Binding-site contacts:
Ligand atom C3 contacts residue ASN315 of chain 17.H at 3.8 Å.
Ligand atom C8 contacts residue ASN315 of chain 17.H at 3.5 Å.
Ligand atom C1 contacts residue ASN315 of chain 17.H at 1.4 Å.
Ligand atom C8 contacts residue ILE281 of chain 17.H at 4.5 Å (hydrophobic).
Ligand atom N2 contacts residue ASN315 of chain 17.H at 2.8 Å (h-bond).
Ligand atom O5 contacts residue THR313 of chain 17.H at 4.3 Å.
Ligand atom C6 contacts residue THR313 of chain 17.H at 4.5 Å.
Ligand atom C1 contacts residue VAL314 of chain 17.H at 4.4 Å (hydrophobic).
Ligand atom C6 contacts residue ASN315 of chain 17.H at 4.5 Å.
Ligand atom O7 contacts residue ASN315 of chain 17.H at 4.2 Å.
Ligand atom O5 contacts residue VAL314 of chain 17.H at 3.8 Å.
Ligand atom C4 contacts residue ASN315 of chain 17.H at 4.3 Å.
Ligand atom C7 contacts residue ASN315 of chain 17.H at 3.3 Å.
Ligand atom C2 contacts residue ASN315 of chain 17.H at 2.5 Å.
Ligand atom O5 contacts residue ASN315 of chain 17.H at 2.4 Å (h-bond).
Ligand atom C5 contacts residue ASN315 of chain 17.H at 3.7 Å.

This protein binds this small molecule.
Small molecule (SMILES): CC(=O)N[C@@H]1[C@@H](O)[C@H](O)[C@@H](CO)O[C@H]1O

Sequence of chain 17.H:
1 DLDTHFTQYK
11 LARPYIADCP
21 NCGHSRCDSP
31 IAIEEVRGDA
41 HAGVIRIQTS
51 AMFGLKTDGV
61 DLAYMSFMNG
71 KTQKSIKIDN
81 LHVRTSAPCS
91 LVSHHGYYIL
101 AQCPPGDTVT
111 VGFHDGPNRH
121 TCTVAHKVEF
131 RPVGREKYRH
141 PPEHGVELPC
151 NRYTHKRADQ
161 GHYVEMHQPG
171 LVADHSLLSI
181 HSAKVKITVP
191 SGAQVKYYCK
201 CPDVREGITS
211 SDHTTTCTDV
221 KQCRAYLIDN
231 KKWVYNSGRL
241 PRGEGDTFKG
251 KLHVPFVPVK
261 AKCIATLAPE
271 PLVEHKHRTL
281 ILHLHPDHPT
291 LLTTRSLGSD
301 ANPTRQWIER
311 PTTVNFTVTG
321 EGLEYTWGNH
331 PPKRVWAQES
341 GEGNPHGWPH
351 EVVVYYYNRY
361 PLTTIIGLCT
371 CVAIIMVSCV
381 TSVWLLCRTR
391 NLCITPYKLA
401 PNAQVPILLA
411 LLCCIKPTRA